The protein below binds the small molecule below.
Small molecule (SMILES): NC(=[NH2+])c1cc2c(I)cccc2s1

Sequence of chain 1.B:
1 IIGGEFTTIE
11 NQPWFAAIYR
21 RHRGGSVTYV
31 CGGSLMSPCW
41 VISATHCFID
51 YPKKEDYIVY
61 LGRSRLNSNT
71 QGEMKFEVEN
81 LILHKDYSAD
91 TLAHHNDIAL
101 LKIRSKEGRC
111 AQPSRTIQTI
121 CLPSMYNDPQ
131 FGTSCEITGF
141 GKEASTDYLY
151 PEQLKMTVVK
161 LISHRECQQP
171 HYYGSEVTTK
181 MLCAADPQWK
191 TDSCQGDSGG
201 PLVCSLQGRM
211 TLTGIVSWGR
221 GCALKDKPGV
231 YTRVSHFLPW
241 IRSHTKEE

Binding-site contacts:
Ligand atom C0 contacts residue SER193 of chain 1.B at 3.3 Å.
Ligand atom C6 contacts residue SER217 of chain 1.B at 3.8 Å.
Ligand atom C7 contacts residue SER198 of chain 1.B at 3.5 Å.
Ligand atom C5 contacts residue GLY219 of chain 1.B at 3.6 Å.
Ligand atom S2 contacts residue VAL216 of chain 1.B at 3.8 Å.
Ligand atom C6 contacts residue SER198 of chain 1.B at 3.3 Å.
Ligand atom N1 contacts residue ASP192 of chain 1.B at 2.9 Å (salt-bridge).
Ligand atom C0 contacts residue GLY219 of chain 1.B at 3.7 Å.
Ligand atom C3 contacts residue CYS194 of chain 1.B at 3.9 Å (hydrophobic).
Ligand atom C0 contacts residue ASP192 of chain 1.B at 3.4 Å.
Ligand atom C7 contacts residue FLC1 of chain 1.E at 3.3 Å.
Ligand atom N2 contacts residue ASP192 of chain 1.B at 2.8 Å (salt-bridge).
Ligand atom I9 contacts residue GLN195 of chain 1.B at 3.3 Å.
Ligand atom C7 contacts residue GLN195 of chain 1.B at 4.0 Å.
Ligand atom N1 contacts residue GLY221 of chain 1.B at 2.8 Å (h-bond).
Ligand atom S2 contacts residue TRP218 of chain 1.B at 3.6 Å.
Ligand atom C4 contacts residue GLN195 of chain 1.B at 4.0 Å.
Ligand atom C1 contacts residue TRP218 of chain 1.B at 3.9 Å (hydrophobic).
Ligand atom C5 contacts residue CYS222 of chain 1.B at 3.9 Å (hydrophobic).
Ligand atom C1 contacts residue SER193 of chain 1.B at 3.7 Å.
Ligand atom N2 contacts residue GLY229 of chain 1.B at 3.2 Å.
Ligand atom C1 contacts residue GLY221 of chain 1.B at 3.9 Å.
Ligand atom C8 contacts residue GLN195 of chain 1.B at 3.3 Å.
Ligand atom C0 contacts residue GLY221 of chain 1.B at 3.8 Å.
Ligand atom C0 contacts residue GLY229 of chain 1.B at 3.9 Å.
Ligand atom C5 contacts residue CYS194 of chain 1.B at 4.0 Å (hydrophobic).
Ligand atom C6 contacts residue FLC1 of chain 1.E at 3.7 Å.
Ligand atom C9 contacts residue GLN195 of chain 1.B at 3.4 Å.
Ligand atom C5 contacts residue GLY221 of chain 1.B at 3.4 Å.
Ligand atom N2 contacts residue SER193 of chain 1.B at 2.7 Å (h-bond).
Ligand atom C1 contacts residue GLY219 of chain 1.B at 3.6 Å.
Ligand atom S2 contacts residue SER193 of chain 1.B at 3.9 Å.
Ligand atom N1 contacts residue GLY219 of chain 1.B at 3.6 Å.
Ligand atom C3 contacts residue TRP218 of chain 1.B at 4.0 Å (hydrophobic).
Ligand atom C4 contacts residue GLY219 of chain 1.B at 3.9 Å.
Ligand atom C8 contacts residue FLC1 of chain 1.E at 3.6 Å.
Ligand atom C4 contacts residue CYS194 of chain 1.B at 4.0 Å (hydrophobic).
Ligand atom I9 contacts residue GLY219 of chain 1.B at 3.9 Å.
Ligand atom N1 contacts residue CYS222 of chain 1.B at 3.9 Å.
Ligand atom N1 contacts residue SER193 of chain 1.B at 3.8 Å.